Binding-site contacts:
Ligand atom O6 contacts residue ASN200 of chain 22.E at 3.0 Å (h-bond).
Ligand atom O5 contacts residue ASN200 of chain 22.E at 2.5 Å (h-bond).
Ligand atom O5 contacts residue SER197 of chain 22.E at 4.0 Å.
Ligand atom C6 contacts residue SER197 of chain 22.E at 4.3 Å.
Ligand atom O7 contacts residue LYS203 of chain 22.E at 4.0 Å.
Ligand atom C7 contacts residue LEU192 of chain 22.E at 3.8 Å (hydrophobic).
Ligand atom C4 contacts residue ASN200 of chain 22.E at 3.8 Å.
Ligand atom C6 contacts residue LEU199 of chain 22.E at 4.1 Å (hydrophobic).
Ligand atom C3 contacts residue ASN200 of chain 22.E at 3.7 Å.
Ligand atom C2 contacts residue ASN200 of chain 22.E at 2.5 Å.
Ligand atom C1 contacts residue LEU192 of chain 22.E at 3.9 Å (hydrophobic).
Ligand atom C2 contacts residue LEU192 of chain 22.E at 4.3 Å (hydrophobic).
Ligand atom N2 contacts residue ASN200 of chain 22.E at 3.3 Å (h-bond).
Ligand atom C5 contacts residue SER197 of chain 22.E at 4.2 Å.
Ligand atom C5 contacts residue ASN200 of chain 22.E at 3.3 Å.
Ligand atom C8 contacts residue VAL205 of chain 22.E at 3.7 Å (hydrophobic).
Ligand atom C1 contacts residue ASN200 of chain 22.E at 1.4 Å.
Ligand atom C7 contacts residue ASN200 of chain 22.E at 3.6 Å.
Ligand atom C6 contacts residue ASN200 of chain 22.E at 3.3 Å.
Ligand atom C8 contacts residue LEU192 of chain 22.E at 3.7 Å (hydrophobic).
Ligand atom O7 contacts residue ASN200 of chain 22.E at 3.3 Å (h-bond).
Ligand atom N2 contacts residue LEU192 of chain 22.E at 3.5 Å.

A small-molecule ligand and the protein it binds are described below.
Small molecule (SMILES): CC(=O)N[C@@H]1[C@@H](O)[C@H](O)[C@@H](CO)O[C@H]1O

Sequence of chain 22.E:
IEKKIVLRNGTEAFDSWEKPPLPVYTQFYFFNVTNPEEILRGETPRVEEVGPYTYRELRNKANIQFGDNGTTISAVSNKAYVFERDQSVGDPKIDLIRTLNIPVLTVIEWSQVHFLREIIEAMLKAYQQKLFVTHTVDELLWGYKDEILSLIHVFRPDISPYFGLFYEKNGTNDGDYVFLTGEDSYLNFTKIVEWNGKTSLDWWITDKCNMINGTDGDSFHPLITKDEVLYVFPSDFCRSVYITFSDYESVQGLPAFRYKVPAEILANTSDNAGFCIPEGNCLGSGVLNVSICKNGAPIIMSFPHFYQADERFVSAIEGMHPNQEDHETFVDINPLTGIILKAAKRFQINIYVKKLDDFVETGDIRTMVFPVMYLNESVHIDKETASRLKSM